A small-molecule ligand and the protein it binds are described below.
Small molecule (SMILES): O=C([SeH])c1ccccc1

Binding-site contacts:
Ligand atom C1 contacts residue HIS95 of chain 1.B at 3.3 Å.
Ligand atom C2 contacts residue HIS95 of chain 1.B at 3.5 Å.
Ligand atom C1 contacts residue LEU199 of chain 1.B at 3.8 Å (hydrophobic).
Ligand atom C5 contacts residue ALA122 of chain 1.B at 4.2 Å (hydrophobic).
Ligand atom C contacts residue LEU199 of chain 1.B at 4.1 Å (hydrophobic).
Ligand atom C contacts residue HIS120 of chain 1.B at 4.3 Å.
Ligand atom O contacts residue VAL144 of chain 1.B at 3.6 Å.
Ligand atom SE contacts residue HIS95 of chain 1.B at 3.8 Å.
Ligand atom O contacts residue HIS95 of chain 1.B at 3.8 Å.
Ligand atom C5 contacts residue LEU199 of chain 1.B at 4.3 Å (hydrophobic).
Ligand atom C6 contacts residue ALA122 of chain 1.B at 4.1 Å (hydrophobic).
Ligand atom O contacts residue LEU199 of chain 1.B at 4.2 Å.
Ligand atom C3 contacts residue HIS95 of chain 1.B at 4.2 Å.
Ligand atom C6 contacts residue HIS95 of chain 1.B at 3.8 Å.
Ligand atom SE contacts residue THR200 of chain 1.B at 3.1 Å.
Ligand atom C contacts residue HIS95 of chain 1.B at 3.5 Å.
Ligand atom O contacts residue ZN1 of chain 1.E at 3.7 Å.
Ligand atom C1 contacts residue ZN1 of chain 1.E at 4.1 Å.
Ligand atom C2 contacts residue ZN1 of chain 1.E at 4.4 Å.
Ligand atom O contacts residue TRP210 of chain 1.B at 4.1 Å.
Ligand atom C5 contacts residue PHE92 of chain 1.B at 3.8 Å (hydrophobic).
Ligand atom C3 contacts residue HIS68 of chain 1.B at 4.2 Å.
Ligand atom SE contacts residue HIS97 of chain 1.B at 3.9 Å.
Ligand atom C4 contacts residue GLN93 of chain 1.B at 3.6 Å.
Ligand atom SE contacts residue ZN1 of chain 1.E at 2.4 Å.
Ligand atom C5 contacts residue HIS95 of chain 1.B at 4.4 Å.
Ligand atom C contacts residue ZN1 of chain 1.E at 3.2 Å.
Ligand atom C2 contacts residue LEU199 of chain 1.B at 4.4 Å (hydrophobic).
Ligand atom C3 contacts residue HIS201 of chain 1.B at 3.7 Å.
Ligand atom C3 contacts residue GLN93 of chain 1.B at 4.0 Å.
Ligand atom O contacts residue HIS120 of chain 1.B at 4.3 Å.
Ligand atom C2 contacts residue HIS201 of chain 1.B at 3.4 Å.
Ligand atom SE contacts residue HIS120 of chain 1.B at 3.6 Å.
Ligand atom SE contacts residue LEU199 of chain 1.B at 4.3 Å.
Ligand atom SE contacts residue TRP210 of chain 1.B at 4.4 Å.
Ligand atom C5 contacts residue GLN93 of chain 1.B at 4.0 Å.
Ligand atom C6 contacts residue LEU199 of chain 1.B at 3.8 Å (hydrophobic).

Sequence of chain 1.B:
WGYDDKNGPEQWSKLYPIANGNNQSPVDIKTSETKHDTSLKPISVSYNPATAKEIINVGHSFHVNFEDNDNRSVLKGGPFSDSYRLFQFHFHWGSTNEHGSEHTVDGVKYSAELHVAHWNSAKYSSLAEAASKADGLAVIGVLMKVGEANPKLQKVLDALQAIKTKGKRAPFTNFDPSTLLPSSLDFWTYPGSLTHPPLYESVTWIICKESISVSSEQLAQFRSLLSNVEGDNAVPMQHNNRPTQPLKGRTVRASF